This small molecule binds to this protein.
Small molecule (SMILES): CC(=O)N[C@H]1[C@H](O[C@H]2[C@H](O)[C@@H](NC(C)=O)CO[C@@H]2CO)O[C@H](CO)[C@@H](O)[C@@H]1O

Sequence of chain 1.B:
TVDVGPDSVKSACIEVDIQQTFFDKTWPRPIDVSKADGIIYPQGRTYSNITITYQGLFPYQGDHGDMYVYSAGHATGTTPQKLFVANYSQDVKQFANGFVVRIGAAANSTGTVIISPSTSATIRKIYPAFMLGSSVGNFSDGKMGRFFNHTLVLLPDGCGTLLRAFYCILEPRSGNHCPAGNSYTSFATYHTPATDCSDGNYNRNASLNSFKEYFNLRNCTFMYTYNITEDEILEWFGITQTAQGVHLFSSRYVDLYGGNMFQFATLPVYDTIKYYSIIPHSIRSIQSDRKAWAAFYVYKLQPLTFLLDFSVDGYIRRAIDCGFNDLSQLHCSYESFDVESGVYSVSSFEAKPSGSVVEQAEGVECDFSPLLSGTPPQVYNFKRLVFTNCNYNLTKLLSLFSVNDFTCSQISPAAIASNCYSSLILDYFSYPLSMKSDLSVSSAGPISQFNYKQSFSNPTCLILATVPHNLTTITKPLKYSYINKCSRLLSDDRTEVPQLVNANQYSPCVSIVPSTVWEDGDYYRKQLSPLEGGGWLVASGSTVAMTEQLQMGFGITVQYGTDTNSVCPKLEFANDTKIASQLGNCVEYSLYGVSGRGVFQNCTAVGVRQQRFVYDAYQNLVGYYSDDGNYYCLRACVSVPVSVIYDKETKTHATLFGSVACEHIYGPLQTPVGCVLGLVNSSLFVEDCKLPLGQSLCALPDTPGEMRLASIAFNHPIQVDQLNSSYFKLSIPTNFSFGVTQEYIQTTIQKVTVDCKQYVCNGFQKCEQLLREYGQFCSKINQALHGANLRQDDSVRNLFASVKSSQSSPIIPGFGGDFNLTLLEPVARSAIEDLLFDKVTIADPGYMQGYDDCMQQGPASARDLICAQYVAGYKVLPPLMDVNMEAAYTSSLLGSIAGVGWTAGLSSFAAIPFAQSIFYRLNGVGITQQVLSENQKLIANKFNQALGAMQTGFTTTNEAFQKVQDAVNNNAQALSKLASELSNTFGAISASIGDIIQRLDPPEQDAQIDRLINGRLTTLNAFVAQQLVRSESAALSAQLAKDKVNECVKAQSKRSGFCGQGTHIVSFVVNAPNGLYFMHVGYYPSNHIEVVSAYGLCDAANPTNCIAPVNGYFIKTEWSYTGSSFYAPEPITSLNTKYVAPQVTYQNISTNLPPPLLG

Binding-site contacts:
Ligand atom C7 contacts residue ASN258 of chain 1.B at 3.5 Å.
Ligand atom C3 contacts residue ASN258 of chain 1.B at 3.9 Å.
Ligand atom C5 contacts residue ASN258 of chain 1.B at 3.8 Å.
Ligand atom C1 contacts residue ARG235 of chain 1.B at 4.0 Å.
Ligand atom O5 contacts residue ARG235 of chain 1.B at 3.8 Å.
Ligand atom C5 contacts residue ARG235 of chain 1.B at 3.9 Å.
Ligand atom O7 contacts residue ASN258 of chain 1.B at 3.6 Å (h-bond).
Ligand atom O5 contacts residue ASN258 of chain 1.B at 2.4 Å (h-bond).
Ligand atom N2 contacts residue ASN258 of chain 1.B at 3.0 Å (h-bond).
Ligand atom C6 contacts residue ARG235 of chain 1.B at 3.8 Å.
Ligand atom C8 contacts residue ARG235 of chain 1.B at 4.0 Å.
Ligand atom C4 contacts residue ASN258 of chain 1.B at 4.3 Å.
Ligand atom C2 contacts residue ASN258 of chain 1.B at 2.5 Å.
Ligand atom C1 contacts residue ASN258 of chain 1.B at 1.5 Å.